This small molecule binds to this protein.
Small molecule (SMILES): O=S(=O)(O)c1cc(Cl)c(O)c(Cl)c1

Binding-site contacts:
Ligand atom O08 contacts residue LEU152 of chain 1.B at 3.6 Å.
Ligand atom S10 contacts residue GLY40 of chain 1.B at 3.5 Å (h-bond).
Ligand atom C03 contacts residue HIS263 of chain 1.B at 4.0 Å.
Ligand atom S10 contacts residue SER108 of chain 1.B at 4.0 Å.
Ligand atom O12 contacts residue GLY39 of chain 1.B at 3.6 Å (h-bond).
Ligand atom CL9 contacts residue LEU152 of chain 1.B at 4.0 Å.
Ligand atom O12 contacts residue HIS263 of chain 1.B at 3.6 Å (h-bond).
Ligand atom S10 contacts residue HIS263 of chain 1.B at 4.0 Å.
Ligand atom O12 contacts residue SER108 of chain 1.B at 3.1 Å.
Ligand atom CL9 contacts residue MET171 of chain 1.B at 4.0 Å.
Ligand atom O11 contacts residue HIS263 of chain 1.B at 3.4 Å.
Ligand atom O11 contacts residue MET171 of chain 1.B at 3.2 Å (h-bond).
Ligand atom C01 contacts residue GLY39 of chain 1.B at 3.3 Å.
Ligand atom C02 contacts residue HIS263 of chain 1.B at 3.9 Å.
Ligand atom C06 contacts residue SER108 of chain 1.B at 3.4 Å.
Ligand atom CL9 contacts residue VAL237 of chain 1.B at 3.4 Å.
Ligand atom C02 contacts residue SER108 of chain 1.B at 3.4 Å.
Ligand atom C02 contacts residue GLY40 of chain 1.B at 3.5 Å.
Ligand atom CL9 contacts residue GLY148 of chain 1.B at 3.6 Å.
Ligand atom CL7 contacts residue LEU109 of chain 1.B at 3.7 Å.
Ligand atom O13 contacts residue GLY40 of chain 1.B at 2.4 Å (h-bond).
Ligand atom C05 contacts residue VAL237 of chain 1.B at 4.0 Å (hydrophobic).
Ligand atom C03 contacts residue MET171 of chain 1.B at 3.9 Å (hydrophobic).
Ligand atom S10 contacts residue GLY39 of chain 1.B at 3.6 Å.
Ligand atom S10 contacts residue GLY38 of chain 1.B at 4.1 Å.
Ligand atom CL9 contacts residue PHE167 of chain 1.B at 3.3 Å.
Ligand atom O12 contacts residue GLY38 of chain 1.B at 3.3 Å.
Ligand atom O12 contacts residue ASN107 of chain 1.B at 3.8 Å.
Ligand atom CL7 contacts residue SER108 of chain 1.B at 3.9 Å.
Ligand atom C04 contacts residue VAL237 of chain 1.B at 3.6 Å (hydrophobic).
Ligand atom C02 contacts residue GLY39 of chain 1.B at 3.8 Å.
Ligand atom O13 contacts residue GLY39 of chain 1.B at 3.0 Å (h-bond).
Ligand atom C04 contacts residue PHE167 of chain 1.B at 4.0 Å (hydrophobic).
Ligand atom C03 contacts residue PHE167 of chain 1.B at 3.6 Å (hydrophobic).
Ligand atom C01 contacts residue SER108 of chain 1.B at 2.9 Å.
Ligand atom S10 contacts residue TRP264 of chain 1.B at 4.0 Å.
Ligand atom O13 contacts residue GLY38 of chain 1.B at 3.4 Å.
Ligand atom C06 contacts residue GLY39 of chain 1.B at 4.1 Å.
Ligand atom C01 contacts residue GLY40 of chain 1.B at 3.6 Å.
Ligand atom O11 contacts residue TRP264 of chain 1.B at 2.8 Å (h-bond).

Sequence of chain 1.B:
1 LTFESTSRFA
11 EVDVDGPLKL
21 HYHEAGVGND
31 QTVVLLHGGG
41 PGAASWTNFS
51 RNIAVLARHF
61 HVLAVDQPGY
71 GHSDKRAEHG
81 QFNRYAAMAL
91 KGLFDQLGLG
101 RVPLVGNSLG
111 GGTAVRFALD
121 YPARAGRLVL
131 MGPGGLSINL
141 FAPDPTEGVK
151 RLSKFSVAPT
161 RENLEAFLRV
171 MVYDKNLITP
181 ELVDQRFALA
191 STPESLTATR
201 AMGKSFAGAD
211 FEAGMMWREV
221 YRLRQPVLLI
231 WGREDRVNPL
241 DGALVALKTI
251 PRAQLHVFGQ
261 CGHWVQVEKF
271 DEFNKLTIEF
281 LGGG